Sequence of chain 1.D:
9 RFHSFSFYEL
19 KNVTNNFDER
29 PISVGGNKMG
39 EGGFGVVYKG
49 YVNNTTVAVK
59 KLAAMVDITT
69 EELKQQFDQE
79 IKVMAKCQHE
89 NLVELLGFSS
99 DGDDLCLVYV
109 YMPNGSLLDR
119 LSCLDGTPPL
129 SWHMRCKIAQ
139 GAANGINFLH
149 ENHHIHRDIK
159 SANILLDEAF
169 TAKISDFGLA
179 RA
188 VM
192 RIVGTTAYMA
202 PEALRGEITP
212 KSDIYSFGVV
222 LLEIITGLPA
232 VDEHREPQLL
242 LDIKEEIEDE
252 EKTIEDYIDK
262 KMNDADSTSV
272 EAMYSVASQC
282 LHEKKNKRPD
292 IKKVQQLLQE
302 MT

A small-molecule ligand and the protein it binds are described below.
Small molecule (SMILES): CC(C)Nc1cc(Nc2nc3ccnn3cc2F)ncc1C(=O)NC[C@@H](F)C(C)(C)O

Binding-site contacts:
Ligand atom C7 contacts residue MET37 of chain 1.D at 3.6 Å (hydrophobic).
Ligand atom N4 contacts residue MET110 of chain 1.D at 2.8 Å (h-bond).
Ligand atom C10 contacts residue TYR109 of chain 1.D at 3.4 Å (hydrophobic).
Ligand atom F1 contacts residue ARG118 of chain 1.D at 3.2 Å.
Ligand atom N3 contacts residue VAL108 of chain 1.D at 3.7 Å.
Ligand atom C7 contacts residue MET110 of chain 1.D at 3.0 Å (hydrophobic).
Ligand atom C6 contacts residue MET110 of chain 1.D at 3.7 Å (hydrophobic).
Ligand atom C7 contacts residue TYR109 of chain 1.D at 3.6 Å (hydrophobic).
Ligand atom O1 contacts residue MET37 of chain 1.D at 3.5 Å.
Ligand atom C17 contacts residue ASP117 of chain 1.D at 3.7 Å.
Ligand atom C11 contacts residue GLY113 of chain 1.D at 3.7 Å.
Ligand atom C1 contacts residue TYR107 of chain 1.D at 3.4 Å (hydrophobic).
Ligand atom F contacts residue TYR107 of chain 1.D at 3.3 Å.
Ligand atom N4 contacts residue TYR109 of chain 1.D at 3.7 Å.
Ligand atom C3 contacts residue VAL45 of chain 1.D at 3.6 Å (hydrophobic).
Ligand atom C1 contacts residue LEU163 of chain 1.D at 3.6 Å (hydrophobic).
Ligand atom C6 contacts residue ALA56 of chain 1.D at 3.7 Å (hydrophobic).
Ligand atom C contacts residue LEU163 of chain 1.D at 3.4 Å (hydrophobic).
Ligand atom N1 contacts residue TYR107 of chain 1.D at 3.5 Å.
Ligand atom C5 contacts residue ALA56 of chain 1.D at 3.6 Å (hydrophobic).
Ligand atom N5 contacts residue MET110 of chain 1.D at 3.0 Å (h-bond).
Ligand atom N5 contacts residue TYR109 of chain 1.D at 3.7 Å.
Ligand atom F1 contacts residue ASN112 of chain 1.D at 3.6 Å.
Ligand atom C9 contacts residue MET37 of chain 1.D at 3.5 Å (hydrophobic).
Ligand atom N3 contacts residue ALA56 of chain 1.D at 3.2 Å.
Ligand atom C11 contacts residue PRO111 of chain 1.D at 3.4 Å (hydrophobic).
Ligand atom C9 contacts residue GLY113 of chain 1.D at 3.7 Å.
Ligand atom F contacts residue MET110 of chain 1.D at 3.7 Å.
Ligand atom N3 contacts residue MET110 of chain 1.D at 3.8 Å.
Ligand atom C contacts residue TYR107 of chain 1.D at 3.5 Å (hydrophobic).
Ligand atom N4 contacts residue ALA56 of chain 1.D at 3.8 Å.
Ligand atom C8 contacts residue MET37 of chain 1.D at 3.7 Å (hydrophobic).
Ligand atom C13 contacts residue PRO111 of chain 1.D at 3.6 Å (hydrophobic).
Ligand atom F contacts residue VAL108 of chain 1.D at 3.1 Å.
Ligand atom F1 contacts residue GLY113 of chain 1.D at 3.2 Å.
Ligand atom C8 contacts residue MET110 of chain 1.D at 3.6 Å (hydrophobic).
Ligand atom C5 contacts residue LEU163 of chain 1.D at 3.5 Å (hydrophobic).
Ligand atom N contacts residue TYR107 of chain 1.D at 3.7 Å.
Ligand atom N1 contacts residue SER173 of chain 1.D at 3.7 Å.
Ligand atom C14 contacts residue THR125 of chain 1.D at 3.6 Å.